Binding-site contacts:
Ligand atom C20 contacts residue TYR186 of chain 2.A at 3.7 Å (hydrophobic).
Ligand atom N2 contacts residue ARG61 of chain 2.B at 3.3 Å (salt-bridge).
Ligand atom C16 contacts residue HIS58 of chain 2.A at 3.5 Å.
Ligand atom C14 contacts residue PRO189 of chain 2.A at 3.5 Å (hydrophobic).
Ligand atom C11 contacts residue HIS58 of chain 2.A at 3.6 Å.
Ligand atom C6 contacts residue ARG61 of chain 2.B at 3.5 Å.
Ligand atom C3 contacts residue ARG61 of chain 2.B at 3.6 Å.
Ligand atom C2 contacts residue ARG61 of chain 2.B at 3.7 Å.
Ligand atom C1 contacts residue GLU191 of chain 2.B at 3.5 Å.
Ligand atom C13 contacts residue PHE54 of chain 2.A at 3.5 Å (hydrophobic).
Ligand atom C1 contacts residue LYS192 of chain 2.B at 3.7 Å.
Ligand atom C8 contacts residue ARG61 of chain 2.B at 3.4 Å.
Ligand atom C10 contacts residue THR39 of chain 2.A at 3.6 Å.
Ligand atom C4 contacts residue TRP68 of chain 2.B at 3.6 Å (hydrophobic).
Ligand atom C7 contacts residue THR39 of chain 2.A at 3.4 Å.
Ligand atom N1 contacts residue THR39 of chain 2.A at 3.1 Å (h-bond).
Ligand atom C7 contacts residue ARG61 of chain 2.B at 3.4 Å.
Ligand atom CL1 contacts residue VAL65 of chain 2.B at 3.8 Å.
Ligand atom C4 contacts residue ARG61 of chain 2.B at 3.4 Å.
Ligand atom N2 contacts residue GLU191 of chain 2.B at 2.8 Å (salt-bridge).
Ligand atom C2 contacts residue GLU191 of chain 2.B at 3.5 Å.
Ligand atom C7 contacts residue LYS192 of chain 2.B at 3.7 Å.
Ligand atom C5 contacts residue VAL41 of chain 2.A at 3.5 Å (hydrophobic).
Ligand atom C9 contacts residue LYS192 of chain 2.B at 3.5 Å.
Ligand atom O1 contacts residue GLU191 of chain 2.B at 3.4 Å (salt-bridge).
Ligand atom CL1 contacts residue LEU64 of chain 2.B at 3.6 Å.
Ligand atom C5 contacts residue ARG61 of chain 2.B at 3.6 Å.
Ligand atom CL1 contacts residue TRP68 of chain 2.B at 3.6 Å.
Ligand atom C6 contacts residue VAL41 of chain 2.A at 3.7 Å (hydrophobic).
Ligand atom C3 contacts residue TRP68 of chain 2.B at 3.6 Å (hydrophobic).
Ligand atom C22 contacts residue TYR186 of chain 2.A at 3.6 Å (hydrophobic).
Ligand atom CL1 contacts residue ARG61 of chain 2.B at 3.6 Å.
Ligand atom C8 contacts residue LYS192 of chain 2.B at 3.3 Å.
Ligand atom C1 contacts residue ARG61 of chain 2.B at 3.5 Å.
Ligand atom C2 contacts residue PRO189 of chain 2.B at 3.4 Å (hydrophobic).
Ligand atom C1 contacts residue PRO189 of chain 2.B at 3.6 Å (hydrophobic).
Ligand atom O2 contacts residue LYS192 of chain 2.B at 2.9 Å (salt-bridge).
Ligand atom N2 contacts residue PRO189 of chain 2.B at 3.8 Å.
Ligand atom O4 contacts residue SER193 of chain 2.B at 3.8 Å.
Ligand atom N2 contacts residue LYS192 of chain 2.B at 3.6 Å.

The small molecule below binds the protein below.
Small molecule (SMILES): O=C(N[C@@H](Cc1ccccc1)C(=O)N1CC(C(=O)O)C1)c1cc2cc(Cl)ccc2[nH]1

Sequence of chain 2.A:
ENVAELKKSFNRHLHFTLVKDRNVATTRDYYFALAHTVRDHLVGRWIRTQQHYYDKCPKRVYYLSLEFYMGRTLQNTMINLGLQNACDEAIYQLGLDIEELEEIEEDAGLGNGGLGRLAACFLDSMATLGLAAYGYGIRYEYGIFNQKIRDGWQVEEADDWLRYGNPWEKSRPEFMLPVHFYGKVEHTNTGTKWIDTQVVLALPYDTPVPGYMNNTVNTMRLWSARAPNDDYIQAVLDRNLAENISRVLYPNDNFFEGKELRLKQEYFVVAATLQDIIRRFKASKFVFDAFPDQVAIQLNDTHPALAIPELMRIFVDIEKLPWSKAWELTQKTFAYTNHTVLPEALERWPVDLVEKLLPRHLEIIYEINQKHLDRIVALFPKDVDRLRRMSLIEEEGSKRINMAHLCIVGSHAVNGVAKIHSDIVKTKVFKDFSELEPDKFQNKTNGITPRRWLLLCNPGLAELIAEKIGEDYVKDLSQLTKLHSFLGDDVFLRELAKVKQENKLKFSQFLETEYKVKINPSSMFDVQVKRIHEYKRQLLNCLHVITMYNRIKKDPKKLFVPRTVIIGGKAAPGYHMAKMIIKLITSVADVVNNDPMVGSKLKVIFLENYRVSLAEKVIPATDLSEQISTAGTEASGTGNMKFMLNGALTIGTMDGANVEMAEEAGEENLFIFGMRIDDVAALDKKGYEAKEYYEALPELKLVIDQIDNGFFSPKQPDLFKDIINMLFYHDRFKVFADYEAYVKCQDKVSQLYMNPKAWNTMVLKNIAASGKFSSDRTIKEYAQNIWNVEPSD

Sequence of chain 2.B:
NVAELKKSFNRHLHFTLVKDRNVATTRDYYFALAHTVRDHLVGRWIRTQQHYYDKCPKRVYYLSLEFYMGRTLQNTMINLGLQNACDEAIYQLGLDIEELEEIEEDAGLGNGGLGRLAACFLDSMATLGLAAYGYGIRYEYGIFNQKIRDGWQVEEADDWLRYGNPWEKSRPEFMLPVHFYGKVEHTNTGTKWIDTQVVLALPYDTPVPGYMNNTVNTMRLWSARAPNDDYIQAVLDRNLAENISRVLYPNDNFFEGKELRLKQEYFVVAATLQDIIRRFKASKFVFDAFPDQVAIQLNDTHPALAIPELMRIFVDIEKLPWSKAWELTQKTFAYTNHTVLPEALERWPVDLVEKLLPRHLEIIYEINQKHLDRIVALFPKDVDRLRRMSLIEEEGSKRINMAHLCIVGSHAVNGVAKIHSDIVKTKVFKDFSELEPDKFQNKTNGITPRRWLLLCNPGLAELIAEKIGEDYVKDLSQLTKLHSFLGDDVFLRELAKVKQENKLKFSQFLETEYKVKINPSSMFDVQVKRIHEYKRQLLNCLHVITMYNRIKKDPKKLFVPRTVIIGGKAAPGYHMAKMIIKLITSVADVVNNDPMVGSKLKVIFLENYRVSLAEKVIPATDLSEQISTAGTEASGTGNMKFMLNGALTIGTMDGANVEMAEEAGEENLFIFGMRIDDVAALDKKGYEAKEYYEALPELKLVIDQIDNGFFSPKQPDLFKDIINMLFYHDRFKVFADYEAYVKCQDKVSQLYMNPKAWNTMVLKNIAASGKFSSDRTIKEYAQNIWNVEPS